Binding-site contacts:
Ligand atom N contacts residue NAP1 of chain 1.V at 4.0 Å.
Ligand atom N contacts residue THR147 of chain 1.B at 2.8 Å (h-bond).
Ligand atom CA contacts residue TRP156 of chain 1.B at 3.5 Å (hydrophobic).
Ligand atom C contacts residue SER145 of chain 1.B at 3.9 Å.
Ligand atom N contacts residue GLU253 of chain 1.D at 2.8 Å (salt-bridge).
Ligand atom O contacts residue NAP1 of chain 1.V at 3.0 Å.
Ligand atom N contacts residue TYR204 of chain 1.B at 4.4 Å.
Ligand atom CA contacts residue ASN191 of chain 1.B at 4.0 Å.
Ligand atom CA contacts residue THR147 of chain 1.B at 3.6 Å.
Ligand atom C contacts residue THR147 of chain 1.B at 4.0 Å.
Ligand atom O contacts residue TYR159 of chain 1.B at 2.7 Å (h-bond).
Ligand atom CA contacts residue SER145 of chain 1.B at 4.4 Å.
Ligand atom CM contacts residue NAP1 of chain 1.V at 3.7 Å.
Ligand atom C contacts residue NAP1 of chain 1.V at 3.4 Å.
Ligand atom C contacts residue GLY190 of chain 1.B at 4.3 Å.
Ligand atom CA contacts residue NAP1 of chain 1.V at 4.0 Å.
Ligand atom CA contacts residue GLY190 of chain 1.B at 3.8 Å.
Ligand atom CM contacts residue TRP156 of chain 1.B at 3.7 Å (hydrophobic).
Ligand atom C contacts residue TRP156 of chain 1.B at 4.0 Å (hydrophobic).
Ligand atom CM contacts residue PHE97 of chain 1.B at 3.8 Å (hydrophobic).
Ligand atom C contacts residue TYR159 of chain 1.B at 3.5 Å (hydrophobic).
Ligand atom CA contacts residue TYR204 of chain 1.B at 3.5 Å (hydrophobic).
Ligand atom CM contacts residue TYR159 of chain 1.B at 3.5 Å (hydrophobic).
Ligand atom N contacts residue ASN191 of chain 1.B at 3.9 Å.
Ligand atom N contacts residue GLY190 of chain 1.B at 3.1 Å (h-bond).
Ligand atom O contacts residue SER145 of chain 1.B at 2.8 Å (h-bond).
Ligand atom O contacts residue THR147 of chain 1.B at 3.8 Å.
Ligand atom O contacts residue GLY190 of chain 1.B at 4.3 Å.
Ligand atom N contacts residue SER145 of chain 1.B at 3.6 Å (h-bond).
Ligand atom CA contacts residue GLU253 of chain 1.D at 3.4 Å.
Ligand atom N contacts residue TRP156 of chain 1.B at 4.4 Å.
Ligand atom N contacts residue ILE146 of chain 1.B at 4.0 Å.

Sequence of chain 1.D:
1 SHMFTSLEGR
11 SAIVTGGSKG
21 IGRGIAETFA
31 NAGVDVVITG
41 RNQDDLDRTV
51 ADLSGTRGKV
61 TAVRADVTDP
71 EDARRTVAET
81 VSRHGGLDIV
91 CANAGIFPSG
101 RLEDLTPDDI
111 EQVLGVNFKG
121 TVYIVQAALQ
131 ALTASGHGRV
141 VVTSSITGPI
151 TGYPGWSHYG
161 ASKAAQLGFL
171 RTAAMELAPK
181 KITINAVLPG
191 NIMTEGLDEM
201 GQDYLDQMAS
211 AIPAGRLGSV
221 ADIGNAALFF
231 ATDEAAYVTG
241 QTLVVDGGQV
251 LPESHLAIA

Sequence of chain 1.B:
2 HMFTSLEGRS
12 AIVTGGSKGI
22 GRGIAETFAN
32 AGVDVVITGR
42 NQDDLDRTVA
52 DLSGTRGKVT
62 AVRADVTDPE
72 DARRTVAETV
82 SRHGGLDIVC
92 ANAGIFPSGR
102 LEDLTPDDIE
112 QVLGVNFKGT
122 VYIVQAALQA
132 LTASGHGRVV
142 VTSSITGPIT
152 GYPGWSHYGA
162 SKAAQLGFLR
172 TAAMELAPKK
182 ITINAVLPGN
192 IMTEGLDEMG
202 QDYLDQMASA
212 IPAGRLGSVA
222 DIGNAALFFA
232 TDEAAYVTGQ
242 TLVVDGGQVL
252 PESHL

The protein below binds the small molecule below.
Small molecule (SMILES): CC(=O)CN